The protein below binds the small molecule below.
Small molecule (SMILES): CC(C)CCC[C@@H](C)[C@H]1CC[C@H]2[C@@H]3CC=C4C[C@@H](OC(=O)CCC(=O)O)CC[C@]4(C)[C@H]3CC[C@]12C

Binding-site contacts:
Ligand atom CAP contacts residue LEU201 of chain 1.C at 4.1 Å (hydrophobic).
Ligand atom CAK contacts residue LEU197 of chain 1.C at 3.7 Å (hydrophobic).
Ligand atom CAV contacts residue TYR271 of chain 1.C at 3.8 Å (hydrophobic).
Ligand atom CAD contacts residue TYR271 of chain 1.C at 3.7 Å (hydrophobic).
Ligand atom CAQ contacts residue TRP275 of chain 1.C at 3.8 Å (hydrophobic).
Ligand atom CAD contacts residue ASN194 of chain 1.C at 4.1 Å.
Ligand atom CBD contacts residue TRP275 of chain 1.C at 4.2 Å (hydrophobic).
Ligand atom OAW contacts residue TYR271 of chain 1.C at 4.0 Å.
Ligand atom CAR contacts residue TYR271 of chain 1.C at 4.3 Å (hydrophobic).
Ligand atom CAS contacts residue Y011 of chain 1.K at 3.4 Å.
Ligand atom CAK contacts residue ASN194 of chain 1.C at 3.7 Å.
Ligand atom CAY contacts residue TYR271 of chain 1.C at 4.1 Å (hydrophobic).
Ligand atom CAX contacts residue THR190 of chain 1.C at 4.4 Å.
Ligand atom OAF contacts residue THR190 of chain 1.C at 3.6 Å (h-bond).
Ligand atom CAB contacts residue ILE205 of chain 1.C at 3.8 Å (hydrophobic).
Ligand atom CAT contacts residue Y011 of chain 1.K at 4.0 Å.
Ligand atom CAQ contacts residue LEU197 of chain 1.C at 3.7 Å (hydrophobic).
Ligand atom CAM contacts residue TYR271 of chain 1.C at 3.7 Å (hydrophobic).
Ligand atom CAC contacts residue Y011 of chain 1.K at 3.8 Å.
Ligand atom CAJ contacts residue Y011 of chain 1.K at 4.3 Å.
Ligand atom CAB contacts residue PLM1 of chain 1.L at 3.8 Å.
Ligand atom OAF contacts residue LYS193 of chain 1.C at 3.5 Å (salt-bridge).
Ligand atom CAU contacts residue Y011 of chain 1.K at 3.8 Å.
Ligand atom CAR contacts residue Y011 of chain 1.K at 3.8 Å.
Ligand atom CAV contacts residue ASN194 of chain 1.C at 4.0 Å.
Ligand atom CBD contacts residue ASN194 of chain 1.C at 4.2 Å.
Ligand atom CBB contacts residue Y011 of chain 1.K at 4.4 Å.
Ligand atom CAZ contacts residue ASN194 of chain 1.C at 3.6 Å.
Ligand atom CAA contacts residue PHE233 of chain 1.C at 3.7 Å (hydrophobic).
Ligand atom CAO contacts residue TRP275 of chain 1.C at 4.4 Å (hydrophobic).
Ligand atom CAA contacts residue MET237 of chain 1.C at 4.1 Å (hydrophobic).
Ligand atom CAN contacts residue LEU201 of chain 1.C at 4.3 Å (hydrophobic).
Ligand atom CAA contacts residue Y011 of chain 1.K at 4.2 Å.
Ligand atom CAJ contacts residue TYR236 of chain 1.C at 4.2 Å (hydrophobic).
Ligand atom CAE contacts residue Y011 of chain 1.K at 4.3 Å.
Ligand atom CAI contacts residue ASN194 of chain 1.C at 3.4 Å.
Ligand atom CAE contacts residue TRP275 of chain 1.C at 3.4 Å (hydrophobic).
Ligand atom CAM contacts residue THR190 of chain 1.C at 4.2 Å.
Ligand atom CAA contacts residue TYR236 of chain 1.C at 3.7 Å (hydrophobic).
Ligand atom CAD contacts residue TRP275 of chain 1.C at 4.1 Å (hydrophobic).

Sequence of chain 1.C:
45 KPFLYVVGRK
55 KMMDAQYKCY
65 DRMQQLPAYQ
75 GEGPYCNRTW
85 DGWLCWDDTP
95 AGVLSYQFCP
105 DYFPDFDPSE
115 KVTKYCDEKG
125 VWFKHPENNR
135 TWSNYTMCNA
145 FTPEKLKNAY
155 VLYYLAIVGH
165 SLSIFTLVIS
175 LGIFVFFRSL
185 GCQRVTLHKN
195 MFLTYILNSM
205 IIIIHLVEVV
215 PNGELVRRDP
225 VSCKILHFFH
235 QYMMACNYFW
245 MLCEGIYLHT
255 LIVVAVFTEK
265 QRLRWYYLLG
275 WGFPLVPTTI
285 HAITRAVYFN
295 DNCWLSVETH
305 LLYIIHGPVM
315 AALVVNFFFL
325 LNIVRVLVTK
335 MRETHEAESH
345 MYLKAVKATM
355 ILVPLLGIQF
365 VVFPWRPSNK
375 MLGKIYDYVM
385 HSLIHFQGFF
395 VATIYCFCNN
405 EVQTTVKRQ